A protein and the small-molecule ligand that binds it are described below.
Small molecule (SMILES): CC(=O)N[C@@H]1[C@@H](O)[C@H](O)[C@@H](CO)O[C@H]1O

Binding-site contacts:
Ligand atom O5 contacts residue ASN315 of chain 3.E at 2.4 Å (h-bond).
Ligand atom C8 contacts residue ASN315 of chain 3.E at 3.5 Å.
Ligand atom C5 contacts residue ASN315 of chain 3.E at 3.7 Å.
Ligand atom C1 contacts residue ASN315 of chain 3.E at 1.4 Å.
Ligand atom O5 contacts residue THR313 of chain 3.E at 4.3 Å.
Ligand atom C7 contacts residue ASN315 of chain 3.E at 3.3 Å.
Ligand atom C6 contacts residue THR313 of chain 3.E at 4.5 Å.
Ligand atom C2 contacts residue ASN315 of chain 3.E at 2.5 Å.
Ligand atom N2 contacts residue ASN315 of chain 3.E at 2.8 Å (h-bond).
Ligand atom C1 contacts residue VAL314 of chain 3.E at 4.4 Å (hydrophobic).
Ligand atom C6 contacts residue ASN315 of chain 3.E at 4.5 Å.
Ligand atom C8 contacts residue ILE281 of chain 3.E at 4.5 Å (hydrophobic).
Ligand atom O7 contacts residue ASN315 of chain 3.E at 4.2 Å.
Ligand atom C3 contacts residue ASN315 of chain 3.E at 3.8 Å.
Ligand atom C4 contacts residue ASN315 of chain 3.E at 4.3 Å.
Ligand atom O5 contacts residue VAL314 of chain 3.E at 3.8 Å.

Sequence of chain 3.E:
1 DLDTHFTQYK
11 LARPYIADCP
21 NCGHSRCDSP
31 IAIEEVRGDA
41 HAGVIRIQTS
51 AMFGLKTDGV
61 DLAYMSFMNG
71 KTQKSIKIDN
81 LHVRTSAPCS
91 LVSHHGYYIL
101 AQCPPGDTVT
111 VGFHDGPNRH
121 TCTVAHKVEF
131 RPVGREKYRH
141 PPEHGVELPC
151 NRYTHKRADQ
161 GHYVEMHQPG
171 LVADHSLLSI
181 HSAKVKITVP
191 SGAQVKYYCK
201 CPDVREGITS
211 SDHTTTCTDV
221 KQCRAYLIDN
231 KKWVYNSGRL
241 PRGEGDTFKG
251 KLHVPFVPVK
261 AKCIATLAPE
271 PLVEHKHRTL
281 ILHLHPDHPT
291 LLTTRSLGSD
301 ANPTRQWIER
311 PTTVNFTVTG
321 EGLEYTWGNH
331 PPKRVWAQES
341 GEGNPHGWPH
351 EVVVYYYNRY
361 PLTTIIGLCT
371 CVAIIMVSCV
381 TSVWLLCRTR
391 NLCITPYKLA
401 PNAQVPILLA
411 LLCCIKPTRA